Sequence of chain 1.J:
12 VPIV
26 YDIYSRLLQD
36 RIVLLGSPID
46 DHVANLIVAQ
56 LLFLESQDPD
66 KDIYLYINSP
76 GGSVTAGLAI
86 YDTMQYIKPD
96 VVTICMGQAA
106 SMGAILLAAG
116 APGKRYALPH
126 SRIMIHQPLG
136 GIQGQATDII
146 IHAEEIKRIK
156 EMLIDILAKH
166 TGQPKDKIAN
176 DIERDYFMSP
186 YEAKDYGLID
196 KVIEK

A protein and the small-molecule ligand that binds it are described below.
Small molecule (SMILES): CC[C@H](C)[C@H](NC(=O)[C@@H](NC(=O)[C@H](O)[C@@H](C=O)C(C)C)C(C)C)C(=O)O

Sequence of chain 1.I:
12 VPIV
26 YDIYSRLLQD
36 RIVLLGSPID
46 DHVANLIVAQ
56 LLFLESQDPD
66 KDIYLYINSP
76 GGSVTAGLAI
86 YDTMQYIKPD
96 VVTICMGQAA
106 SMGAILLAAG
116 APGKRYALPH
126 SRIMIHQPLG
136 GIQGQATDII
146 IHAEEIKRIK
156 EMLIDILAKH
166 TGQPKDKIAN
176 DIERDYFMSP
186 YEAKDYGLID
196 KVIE

Binding-site contacts:
Ligand atom C16 contacts residue GLY77 of chain 1.I at 3.6 Å.
Ligand atom C7 contacts residue HIS131 of chain 1.I at 3.2 Å.
Ligand atom O3 contacts residue GLY77 of chain 1.I at 3.1 Å (h-bond).
Ligand atom C18 contacts residue VAL79 of chain 1.I at 3.9 Å (hydrophobic).
Ligand atom C9 contacts residue GLY77 of chain 1.I at 3.2 Å.
Ligand atom C4 contacts residue HIS131 of chain 1.I at 3.4 Å.
Ligand atom C1 contacts residue MET107 of chain 1.I at 3.4 Å (hydrophobic).
Ligand atom O10 contacts residue MET107 of chain 1.I at 3.6 Å.
Ligand atom C11 contacts residue VAL79 of chain 1.I at 3.9 Å (hydrophobic).
Ligand atom O10 contacts residue SER106 of chain 1.I at 3.3 Å (h-bond).
Ligand atom O3 contacts residue GLY76 of chain 1.I at 3.5 Å.
Ligand atom C11 contacts residue GLY77 of chain 1.I at 3.6 Å.
Ligand atom C42 contacts residue ILE151 of chain 1.I at 2.9 Å (hydrophobic).
Ligand atom C42 contacts residue PRO133 of chain 1.I at 3.4 Å (hydrophobic).
Ligand atom C1 contacts residue SER106 of chain 1.I at 1.3 Å.
Ligand atom C1 contacts residue HIS131 of chain 1.I at 3.5 Å.
Ligand atom C14 contacts residue LEU134 of chain 1.I at 3.2 Å (hydrophobic).
Ligand atom C5 contacts residue SER106 of chain 1.I at 3.2 Å.
Ligand atom N20 contacts residue LEU134 of chain 1.I at 2.7 Å (h-bond).
Ligand atom C9 contacts residue SER106 of chain 1.I at 3.4 Å.
Ligand atom O19 contacts residue SER78 of chain 1.I at 3.7 Å.
Ligand atom C5 contacts residue HIS131 of chain 1.I at 3.8 Å.
Ligand atom C7 contacts residue SER106 of chain 1.I at 3.8 Å.
Ligand atom C6 contacts residue GLY77 of chain 1.I at 3.2 Å.
Ligand atom N13 contacts residue GLY77 of chain 1.I at 3.0 Å (h-bond).
Ligand atom O3 contacts residue MET107 of chain 1.I at 2.9 Å (h-bond).
Ligand atom C18 contacts residue LEU134 of chain 1.I at 3.4 Å (hydrophobic).
Ligand atom C23 contacts residue LEU134 of chain 1.I at 3.9 Å (hydrophobic).
Ligand atom O10 contacts residue VAL79 of chain 1.I at 3.5 Å.
Ligand atom C42 contacts residue ILE154 of chain 1.I at 3.7 Å (hydrophobic).
Ligand atom O19 contacts residue VAL79 of chain 1.I at 3.1 Å (h-bond).
Ligand atom C23 contacts residue VAL79 of chain 1.I at 3.6 Å (hydrophobic).
Ligand atom C21 contacts residue LEU134 of chain 1.I at 3.8 Å (hydrophobic).
Ligand atom C11 contacts residue LEU134 of chain 1.I at 3.9 Å (hydrophobic).
Ligand atom C7 contacts residue LEU134 of chain 1.I at 3.5 Å (hydrophobic).
Ligand atom O12 contacts residue PRO133 of chain 1.I at 3.2 Å.
Ligand atom C22 contacts residue LEU134 of chain 1.I at 3.6 Å (hydrophobic).
Ligand atom O3 contacts residue SER106 of chain 1.I at 2.2 Å (h-bond).
Ligand atom O12 contacts residue LEU134 of chain 1.I at 2.7 Å (h-bond).
Ligand atom C4 contacts residue SER106 of chain 1.I at 2.4 Å.